Sequence of chain 1.C:
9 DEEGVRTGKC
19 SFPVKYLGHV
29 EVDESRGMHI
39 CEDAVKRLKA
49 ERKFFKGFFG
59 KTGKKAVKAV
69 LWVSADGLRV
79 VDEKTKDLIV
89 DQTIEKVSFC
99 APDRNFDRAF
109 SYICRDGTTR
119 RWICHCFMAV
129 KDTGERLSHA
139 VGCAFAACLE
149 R

The small molecule below binds the protein below.
Small molecule (SMILES): CC[C@H](C)[C@H](NC(=O)[C@H](Cc1ccc(O)cc1)NC(=O)[C@H](C)N)C(=O)NCC(=O)N1CCC[C@H]1C(=O)N[C@@H](Cc1ccc(OP(=O)(O)O)cc1)C(=O)N[C@H](C=O)CC(C)C

Binding-site contacts:
Ligand atom CB contacts residue GLU93 of chain 1.C at 3.6 Å.
Ligand atom O contacts residue PHE143 of chain 1.C at 3.5 Å.
Ligand atom N contacts residue PHE97 of chain 1.C at 3.8 Å.
Ligand atom C contacts residue CYS98 of chain 1.C at 2.9 Å (hydrophobic).
Ligand atom CA contacts residue CYS98 of chain 1.C at 3.7 Å (hydrophobic).
Ligand atom O contacts residue CYS98 of chain 1.C at 3.0 Å (h-bond).
Ligand atom C contacts residue SER136 of chain 1.C at 3.7 Å.
Ligand atom N contacts residue CYS98 of chain 1.C at 2.9 Å (h-bond).
Ligand atom N contacts residue PHE143 of chain 1.C at 3.7 Å.
Ligand atom CG contacts residue GLU93 of chain 1.C at 3.8 Å.
Ligand atom CB contacts residue VAL95 of chain 1.C at 3.6 Å (hydrophobic).
Ligand atom O contacts residue PHE143 of chain 1.C at 3.2 Å.
Ligand atom N contacts residue VAL95 of chain 1.C at 3.3 Å (h-bond).
Ligand atom CD contacts residue VAL95 of chain 1.C at 3.5 Å (hydrophobic).
Ligand atom CD2 contacts residue SER136 of chain 1.C at 3.6 Å.
Ligand atom CD2 contacts residue TRP120 of chain 1.C at 3.4 Å (hydrophobic).
Ligand atom CA contacts residue PHE143 of chain 1.C at 3.6 Å (hydrophobic).
Ligand atom N contacts residue GLU93 of chain 1.C at 3.8 Å.
Ligand atom CE2 contacts residue SER136 of chain 1.C at 3.7 Å.
Ligand atom O contacts residue SER136 of chain 1.C at 2.8 Å (h-bond).
Ligand atom CD1 contacts residue SER33 of chain 1.C at 3.2 Å.
Ligand atom OH contacts residue HIS137 of chain 1.C at 3.6 Å.
Ligand atom CG contacts residue ILE92 of chain 1.C at 3.4 Å (hydrophobic).
Ligand atom O contacts residue ALA99 of chain 1.C at 3.5 Å.
Ligand atom C contacts residue PHE143 of chain 1.C at 3.6 Å (hydrophobic).
Ligand atom O3P contacts residue ARG113 of chain 1.C at 3.1 Å (salt-bridge).
Ligand atom N contacts residue VAL95 of chain 1.C at 3.2 Å (h-bond).
Ligand atom CD1 contacts residue GLU93 of chain 1.C at 3.1 Å.
Ligand atom CZ contacts residue ARG113 of chain 1.C at 3.8 Å.
Ligand atom N contacts residue SER96 of chain 1.C at 2.8 Å (h-bond).
Ligand atom CD1 contacts residue ARG34 of chain 1.C at 3.1 Å.
Ligand atom O contacts residue PHE97 of chain 1.C at 3.4 Å.
Ligand atom CD1 contacts residue LYS94 of chain 1.C at 3.5 Å.
Ligand atom CE2 contacts residue ARG113 of chain 1.C at 3.7 Å.
Ligand atom CA contacts residue SER96 of chain 1.C at 3.4 Å.
Ligand atom C contacts residue VAL95 of chain 1.C at 3.3 Å (hydrophobic).
Ligand atom O contacts residue PRO100 of chain 1.C at 3.6 Å.
Ligand atom O contacts residue CYS98 of chain 1.C at 2.9 Å (h-bond).
Ligand atom CA contacts residue VAL95 of chain 1.C at 3.2 Å (hydrophobic).
Ligand atom CD contacts residue ILE92 of chain 1.C at 3.6 Å (hydrophobic).